Binding-site contacts:
Ligand atom O5 contacts residue VAL396 of chain 2.A at 4.5 Å.
Ligand atom O6 contacts residue GLU194 of chain 2.A at 2.8 Å (salt-bridge).
Ligand atom C4 contacts residue VAL192 of chain 2.A at 4.0 Å (hydrophobic).
Ligand atom C3 contacts residue CA1 of chain 2.E at 3.4 Å.
Ligand atom C2 contacts residue THR393 of chain 2.A at 4.0 Å.
Ligand atom C1 contacts residue VAL192 of chain 2.A at 3.5 Å (hydrophobic).
Ligand atom C4 contacts residue LEU269 of chain 2.A at 4.4 Å (hydrophobic).
Ligand atom C1 contacts residue THR393 of chain 2.A at 3.6 Å.
Ligand atom C4 contacts residue GLU194 of chain 2.A at 4.2 Å.
Ligand atom C1 contacts residue TYR395 of chain 2.A at 3.7 Å (hydrophobic).
Ligand atom O5 contacts residue THR393 of chain 2.A at 3.4 Å (h-bond).
Ligand atom O6 contacts residue CA1 of chain 2.E at 2.4 Å.
Ligand atom C3 contacts residue GLU194 of chain 2.A at 3.7 Å.
Ligand atom C1 contacts residue ASP394 of chain 2.A at 3.5 Å.
Ligand atom C1 contacts residue VAL396 of chain 2.A at 4.0 Å (hydrophobic).
Ligand atom C2 contacts residue VAL396 of chain 2.A at 4.0 Å (hydrophobic).
Ligand atom O5 contacts residue CA1 of chain 2.E at 2.6 Å.
Ligand atom C2 contacts residue CA1 of chain 2.E at 3.5 Å.
Ligand atom C1 contacts residue GLU194 of chain 2.A at 4.4 Å.
Ligand atom C3 contacts residue VAL192 of chain 2.A at 3.9 Å (hydrophobic).
Ligand atom O6 contacts residue THR393 of chain 2.A at 3.9 Å.
Ligand atom C2 contacts residue VAL192 of chain 2.A at 3.9 Å (hydrophobic).
Ligand atom C1 contacts residue CA1 of chain 2.E at 3.9 Å.
Ligand atom C4 contacts residue CA1 of chain 2.E at 4.2 Å.

Sequence of chain 2.A:
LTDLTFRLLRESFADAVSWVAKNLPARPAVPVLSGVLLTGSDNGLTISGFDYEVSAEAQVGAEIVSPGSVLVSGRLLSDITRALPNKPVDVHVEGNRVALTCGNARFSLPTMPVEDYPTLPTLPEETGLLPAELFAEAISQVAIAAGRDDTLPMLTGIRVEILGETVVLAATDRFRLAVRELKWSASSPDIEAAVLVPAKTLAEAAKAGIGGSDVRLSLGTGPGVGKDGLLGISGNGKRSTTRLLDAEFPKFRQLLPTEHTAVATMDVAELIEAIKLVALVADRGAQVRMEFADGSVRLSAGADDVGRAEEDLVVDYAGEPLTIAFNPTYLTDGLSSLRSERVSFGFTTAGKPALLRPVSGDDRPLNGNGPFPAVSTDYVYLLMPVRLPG

A small-molecule ligand and the protein it binds are described below.
Small molecule (SMILES): C[C@@H](O)[C@@H](C)O